Sequence of chain 1.K:
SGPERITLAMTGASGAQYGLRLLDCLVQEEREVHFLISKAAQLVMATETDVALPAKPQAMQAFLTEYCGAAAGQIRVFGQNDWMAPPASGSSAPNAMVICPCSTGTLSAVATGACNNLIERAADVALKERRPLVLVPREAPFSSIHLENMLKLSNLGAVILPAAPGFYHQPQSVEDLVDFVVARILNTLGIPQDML

Sequence of chain 1.B:
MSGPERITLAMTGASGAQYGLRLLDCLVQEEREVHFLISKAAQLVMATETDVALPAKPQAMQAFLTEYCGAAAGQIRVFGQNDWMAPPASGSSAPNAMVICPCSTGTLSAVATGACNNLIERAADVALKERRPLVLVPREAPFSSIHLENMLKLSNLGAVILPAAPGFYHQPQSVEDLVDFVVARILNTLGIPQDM

Sequence of chain 1.F:
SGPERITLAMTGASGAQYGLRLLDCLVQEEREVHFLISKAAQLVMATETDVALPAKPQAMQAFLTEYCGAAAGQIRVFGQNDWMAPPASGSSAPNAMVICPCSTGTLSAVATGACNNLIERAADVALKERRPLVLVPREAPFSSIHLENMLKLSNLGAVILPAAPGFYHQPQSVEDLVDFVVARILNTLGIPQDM

Binding-site contacts:
Ligand atom P02 contacts residue LYS150 of chain 1.K at 4.0 Å.
Ligand atom C08 contacts residue FMN1 of chain 1.BA at 3.6 Å.
Ligand atom P02 contacts residue GLU161 of chain 1.F at 3.8 Å.
Ligand atom C06 contacts residue SER111 of chain 1.K at 3.5 Å.
Ligand atom C09 contacts residue FMN1 of chain 1.BA at 4.1 Å.
Ligand atom P02 contacts residue SER111 of chain 1.K at 3.9 Å.
Ligand atom O03 contacts residue ARG143 of chain 1.K at 2.8 Å (salt-bridge).
Ligand atom O04 contacts residue GLY112 of chain 1.K at 3.0 Å (h-bond).
Ligand atom C07 contacts residue ARG143 of chain 1.K at 3.7 Å.
Ligand atom O05 contacts residue TYR190 of chain 1.B at 3.7 Å.
Ligand atom C07 contacts residue SER111 of chain 1.K at 4.0 Å.
Ligand atom C14 contacts residue MET106 of chain 1.K at 3.8 Å (hydrophobic).
Ligand atom C09 contacts residue SER111 of chain 1.K at 3.8 Å.
Ligand atom C10 contacts residue FMN1 of chain 1.BA at 3.5 Å.
Ligand atom O04 contacts residue SER111 of chain 1.K at 3.9 Å.
Ligand atom O05 contacts residue SER111 of chain 1.K at 2.8 Å (h-bond).
Ligand atom P02 contacts residue ARG160 of chain 1.F at 4.0 Å.
Ligand atom O01 contacts residue GLU161 of chain 1.F at 4.0 Å.
Ligand atom O04 contacts residue LYS150 of chain 1.K at 2.9 Å (salt-bridge).
Ligand atom O01 contacts residue TYR190 of chain 1.B at 2.8 Å (h-bond).
Ligand atom C09 contacts residue TYR190 of chain 1.B at 3.9 Å (hydrophobic).
Ligand atom O04 contacts residue GLU161 of chain 1.F at 4.0 Å.
Ligand atom C07 contacts residue ALA110 of chain 1.K at 3.8 Å (hydrophobic).
Ligand atom O05 contacts residue GLY112 of chain 1.K at 4.0 Å.
Ligand atom C07 contacts residue FMN1 of chain 1.BA at 3.4 Å.
Ligand atom C14 contacts residue THR69 of chain 1.F at 4.1 Å.
Ligand atom C06 contacts residue ARG143 of chain 1.K at 4.0 Å.
Ligand atom O01 contacts residue ARG160 of chain 1.F at 3.1 Å (salt-bridge).
Ligand atom P02 contacts residue ARG143 of chain 1.K at 3.7 Å.
Ligand atom C08 contacts residue SER111 of chain 1.K at 4.1 Å.
Ligand atom O05 contacts residue ALA110 of chain 1.K at 4.1 Å.
Ligand atom O03 contacts residue ARG160 of chain 1.F at 3.6 Å.
Ligand atom P02 contacts residue GLY112 of chain 1.K at 4.1 Å.
Ligand atom O03 contacts residue GLU161 of chain 1.F at 2.8 Å (salt-bridge).
Ligand atom O05 contacts residue ARG143 of chain 1.K at 3.7 Å.
Ligand atom O03 contacts residue LYS150 of chain 1.K at 3.9 Å.
Ligand atom C10 contacts residue TRP105 of chain 1.K at 3.2 Å (hydrophobic).
Ligand atom C06 contacts residue FMN1 of chain 1.BA at 3.7 Å.
Ligand atom P02 contacts residue TYR190 of chain 1.B at 3.8 Å.
Ligand atom C06 contacts residue TYR190 of chain 1.B at 3.5 Å (hydrophobic).

A protein and the small-molecule ligand that binds it are described below.
Small molecule (SMILES): CC(C)=CCC/C(C)=C\COP(=O)(O)O